A protein and the small-molecule ligand that binds it are described below.
Small molecule (SMILES): NS(=O)(=O)c1ccc(Oc2ccc(F)c(Cl)c2)cc1

Binding-site contacts:
Ligand atom C6 contacts residue VAL319 of chain 1.B at 3.3 Å (hydrophobic).
Ligand atom C4 contacts residue TYR320 of chain 1.B at 3.8 Å (hydrophobic).
Ligand atom C11 contacts residue TYR320 of chain 1.B at 3.5 Å (hydrophobic).
Ligand atom C6 contacts residue PHE326 of chain 1.B at 3.8 Å (hydrophobic).
Ligand atom CL1 contacts residue MET314 of chain 1.B at 3.6 Å.
Ligand atom C9 contacts residue MET314 of chain 1.B at 3.3 Å (hydrophobic).
Ligand atom O3 contacts residue TYR320 of chain 1.B at 3.5 Å (h-bond).
Ligand atom O2 contacts residue LEU337 of chain 1.B at 3.8 Å.
Ligand atom O1 contacts residue GLU338 of chain 1.B at 3.0 Å (salt-bridge).
Ligand atom CL1 contacts residue LEU337 of chain 1.B at 3.9 Å.
Ligand atom F1 contacts residue VAL288 of chain 1.B at 3.3 Å.
Ligand atom C9 contacts residue PHE326 of chain 1.B at 3.6 Å (hydrophobic).
Ligand atom C5 contacts residue PHE326 of chain 1.B at 3.8 Å (hydrophobic).
Ligand atom CL1 contacts residue ILE292 of chain 1.B at 3.9 Å.
Ligand atom O2 contacts residue HIS341 of chain 1.B at 3.1 Å.
Ligand atom F1 contacts residue ILE329 of chain 1.B at 3.9 Å.
Ligand atom C6 contacts residue TYR320 of chain 1.B at 3.8 Å (hydrophobic).
Ligand atom F1 contacts residue PHE326 of chain 1.B at 3.6 Å.
Ligand atom N1 contacts residue ASN315 of chain 1.B at 3.2 Å (h-bond).
Ligand atom C7 contacts residue LEU322 of chain 1.B at 3.4 Å (hydrophobic).
Ligand atom C8 contacts residue PHE326 of chain 1.B at 3.7 Å (hydrophobic).
Ligand atom C11 contacts residue MET314 of chain 1.B at 3.1 Å (hydrophobic).
Ligand atom C10 contacts residue MET314 of chain 1.B at 3.8 Å (hydrophobic).
Ligand atom CL1 contacts residue VAL288 of chain 1.B at 3.6 Å.
Ligand atom C12 contacts residue MET314 of chain 1.B at 3.7 Å (hydrophobic).
Ligand atom C10 contacts residue PHE326 of chain 1.B at 3.2 Å (hydrophobic).
Ligand atom O1 contacts residue HIS341 of chain 1.B at 3.8 Å.
Ligand atom C7 contacts residue VAL319 of chain 1.B at 3.6 Å (hydrophobic).
Ligand atom F1 contacts residue MET314 of chain 1.B at 3.9 Å.
Ligand atom CL1 contacts residue ILE329 of chain 1.B at 3.6 Å.
Ligand atom C6 contacts residue LEU322 of chain 1.B at 3.8 Å (hydrophobic).
Ligand atom CL1 contacts residue PHE326 of chain 1.B at 3.9 Å.
Ligand atom F1 contacts residue THR325 of chain 1.B at 3.2 Å.
Ligand atom C12 contacts residue ASN315 of chain 1.B at 3.6 Å.
Ligand atom S1 contacts residue ASN315 of chain 1.B at 3.9 Å.
Ligand atom N1 contacts residue HIS341 of chain 1.B at 3.3 Å.
Ligand atom O2 contacts residue ASN315 of chain 1.B at 3.0 Å (h-bond).
Ligand atom C7 contacts residue PHE326 of chain 1.B at 3.8 Å (hydrophobic).
Ligand atom S1 contacts residue HIS341 of chain 1.B at 3.7 Å.
Ligand atom C8 contacts residue MET314 of chain 1.B at 3.6 Å (hydrophobic).

Sequence of chain 1.B:
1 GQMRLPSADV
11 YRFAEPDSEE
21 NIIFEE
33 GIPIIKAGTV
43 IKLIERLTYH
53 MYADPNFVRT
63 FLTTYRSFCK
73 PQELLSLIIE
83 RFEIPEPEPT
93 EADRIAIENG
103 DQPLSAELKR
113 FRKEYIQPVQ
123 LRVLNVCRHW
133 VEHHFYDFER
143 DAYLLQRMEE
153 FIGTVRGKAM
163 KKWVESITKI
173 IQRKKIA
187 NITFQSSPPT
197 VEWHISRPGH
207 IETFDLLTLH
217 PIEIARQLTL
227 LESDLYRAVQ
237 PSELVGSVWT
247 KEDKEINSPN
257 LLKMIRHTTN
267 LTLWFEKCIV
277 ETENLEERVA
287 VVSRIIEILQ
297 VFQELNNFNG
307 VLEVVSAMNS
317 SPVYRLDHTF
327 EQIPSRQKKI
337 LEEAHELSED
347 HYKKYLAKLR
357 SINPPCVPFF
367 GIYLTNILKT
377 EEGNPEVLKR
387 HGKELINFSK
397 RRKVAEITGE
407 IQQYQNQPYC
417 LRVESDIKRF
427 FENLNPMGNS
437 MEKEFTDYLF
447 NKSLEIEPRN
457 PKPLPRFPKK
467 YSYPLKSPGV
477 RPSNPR